Sequence of chain 1.D:
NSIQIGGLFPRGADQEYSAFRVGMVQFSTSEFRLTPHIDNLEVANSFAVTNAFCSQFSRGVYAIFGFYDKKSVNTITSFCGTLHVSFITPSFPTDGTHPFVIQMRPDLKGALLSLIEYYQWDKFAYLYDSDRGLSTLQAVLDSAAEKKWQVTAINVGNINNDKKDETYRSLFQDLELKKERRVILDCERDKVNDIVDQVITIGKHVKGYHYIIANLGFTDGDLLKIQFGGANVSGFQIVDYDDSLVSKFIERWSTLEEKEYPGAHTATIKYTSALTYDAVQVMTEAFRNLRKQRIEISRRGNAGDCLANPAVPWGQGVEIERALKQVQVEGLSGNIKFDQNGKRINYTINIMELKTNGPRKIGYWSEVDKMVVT

Binding-site contacts:
Ligand atom O5 contacts residue ASN256 of chain 1.D at 2.4 Å (h-bond).
Ligand atom C8 contacts residue GLY232 of chain 1.D at 3.6 Å.
Ligand atom C8 contacts residue TYR233 of chain 1.D at 3.3 Å (hydrophobic).
Ligand atom C7 contacts residue HIS234 of chain 1.D at 4.4 Å.
Ligand atom O7 contacts residue GLY232 of chain 1.D at 4.3 Å.
Ligand atom O7 contacts residue ASN256 of chain 1.D at 3.4 Å (h-bond).
Ligand atom C8 contacts residue HIS234 of chain 1.D at 4.1 Å.
Ligand atom C8 contacts residue ASN256 of chain 1.D at 4.4 Å.
Ligand atom C2 contacts residue ASN256 of chain 1.D at 2.4 Å.
Ligand atom O7 contacts residue TYR233 of chain 1.D at 3.6 Å.
Ligand atom C7 contacts residue ASN256 of chain 1.D at 3.3 Å.
Ligand atom C1 contacts residue HIS234 of chain 1.D at 4.1 Å.
Ligand atom C6 contacts residue ASN256 of chain 1.D at 4.5 Å.
Ligand atom C3 contacts residue ASN256 of chain 1.D at 3.8 Å.
Ligand atom C8 contacts residue ARG205 of chain 1.D at 4.5 Å.
Ligand atom C2 contacts residue HIS234 of chain 1.D at 3.9 Å.
Ligand atom C7 contacts residue GLY232 of chain 1.D at 4.5 Å.
Ligand atom N2 contacts residue HIS234 of chain 1.D at 3.8 Å.
Ligand atom O6 contacts residue ARG206 of chain 1.D at 3.4 Å (salt-bridge).
Ligand atom C1 contacts residue ASN256 of chain 1.D at 1.4 Å.
Ligand atom N2 contacts residue ARG206 of chain 1.D at 4.3 Å.
Ligand atom N2 contacts residue TYR233 of chain 1.D at 4.1 Å.
Ligand atom O6 contacts residue TYR143 of chain 1.D at 4.3 Å.
Ligand atom C4 contacts residue ASN256 of chain 1.D at 4.2 Å.
Ligand atom N2 contacts residue ASN256 of chain 1.D at 2.9 Å (h-bond).
Ligand atom C7 contacts residue TYR233 of chain 1.D at 3.5 Å (hydrophobic).
Ligand atom O3 contacts residue ARG206 of chain 1.D at 3.8 Å.
Ligand atom C6 contacts residue ARG206 of chain 1.D at 4.4 Å.
Ligand atom C5 contacts residue ASN256 of chain 1.D at 3.7 Å.

This small molecule binds to this protein.
Small molecule (SMILES): CC(=O)N[C@H]1[C@H](O[C@H]2[C@H](O)[C@@H](NC(C)=O)CO[C@@H]2CO)O[C@H](CO)[C@@H](O)[C@@H]1O